Sequence of chain 1.A:
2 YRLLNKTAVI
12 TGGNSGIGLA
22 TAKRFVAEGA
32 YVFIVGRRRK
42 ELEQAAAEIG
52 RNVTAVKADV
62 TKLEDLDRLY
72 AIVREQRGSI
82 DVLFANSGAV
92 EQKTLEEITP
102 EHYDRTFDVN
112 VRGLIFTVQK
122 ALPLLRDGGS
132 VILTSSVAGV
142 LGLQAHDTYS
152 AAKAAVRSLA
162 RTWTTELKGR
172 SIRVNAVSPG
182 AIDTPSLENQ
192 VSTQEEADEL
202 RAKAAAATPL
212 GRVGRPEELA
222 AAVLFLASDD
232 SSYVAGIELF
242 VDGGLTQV

Binding-site contacts:
Ligand atom O01 contacts residue LEU201 of chain 1.A at 4.2 Å.
Ligand atom O01 contacts residue ALA182 of chain 1.A at 3.6 Å.
Ligand atom C03 contacts residue GLY181 of chain 1.A at 4.1 Å.
Ligand atom O01 contacts residue ALA205 of chain 1.A at 4.3 Å.
Ligand atom C10 contacts residue HIS147 of chain 1.A at 4.2 Å.
Ligand atom C03 contacts residue LEU188 of chain 1.A at 3.6 Å (hydrophobic).
Ligand atom O17 contacts residue GLN145 of chain 1.A at 4.0 Å.
Ligand atom C04 contacts residue NAP1 of chain 1.E at 3.6 Å.
Ligand atom O06 contacts residue TYR150 of chain 1.A at 4.1 Å.
Ligand atom O01 contacts residue LEU188 of chain 1.A at 3.5 Å.
Ligand atom C03 contacts residue ALA182 of chain 1.A at 3.9 Å (hydrophobic).
Ligand atom C13 contacts residue LEU144 of chain 1.A at 4.0 Å (hydrophobic).
Ligand atom O06 contacts residue LEU144 of chain 1.A at 4.1 Å.
Ligand atom C12 contacts residue LEU201 of chain 1.A at 4.3 Å (hydrophobic).
Ligand atom C15 contacts residue LEU144 of chain 1.A at 4.2 Å (hydrophobic).
Ligand atom C02 contacts residue LEU188 of chain 1.A at 3.7 Å (hydrophobic).
Ligand atom C11 contacts residue LEU144 of chain 1.A at 4.3 Å (hydrophobic).
Ligand atom C19 contacts residue LEU144 of chain 1.A at 3.7 Å (hydrophobic).
Ligand atom C15 contacts residue HIS147 of chain 1.A at 4.3 Å.
Ligand atom O06 contacts residue SER137 of chain 1.A at 4.3 Å.
Ligand atom C14 contacts residue LEU144 of chain 1.A at 4.2 Å (hydrophobic).
Ligand atom C03 contacts residue NAP1 of chain 1.E at 3.2 Å.
Ligand atom C16 contacts residue LEU144 of chain 1.A at 3.9 Å (hydrophobic).
Ligand atom C22 contacts residue ALA208 of chain 1.A at 4.3 Å (hydrophobic).
Ligand atom C21 contacts residue LYS204 of chain 1.A at 3.6 Å.
Ligand atom C02 contacts residue ALA182 of chain 1.A at 4.3 Å (hydrophobic).
Ligand atom O06 contacts residue ALA139 of chain 1.A at 4.0 Å.
Ligand atom C08 contacts residue GLN191 of chain 1.A at 2.9 Å.
Ligand atom O06 contacts residue HIS147 of chain 1.A at 3.8 Å.
Ligand atom C09 contacts residue HIS147 of chain 1.A at 4.1 Å.
Ligand atom C04 contacts residue GLY181 of chain 1.A at 4.3 Å.
Ligand atom C08 contacts residue HIS147 of chain 1.A at 3.5 Å.
Ligand atom C22 contacts residue LEU246 of chain 1.A at 4.1 Å (hydrophobic).
Ligand atom C20 contacts residue LYS204 of chain 1.A at 4.2 Å.
Ligand atom C10 contacts residue LEU144 of chain 1.A at 3.9 Å (hydrophobic).
Ligand atom C14 contacts residue LEU201 of chain 1.A at 4.2 Å (hydrophobic).
Ligand atom C18 contacts residue GLN145 of chain 1.A at 3.6 Å.
Ligand atom C09 contacts residue GLN191 of chain 1.A at 2.6 Å.
Ligand atom C23 contacts residue ALA205 of chain 1.A at 3.9 Å (hydrophobic).
Ligand atom C20 contacts residue LEU144 of chain 1.A at 3.8 Å (hydrophobic).

The small molecule below binds the protein below.
Small molecule (SMILES): CC[C@]1(C/C=C2\CCCc3cc(OC)ccc32)C(=O)CC[C@@H]1O